Sequence of chain 1.B:
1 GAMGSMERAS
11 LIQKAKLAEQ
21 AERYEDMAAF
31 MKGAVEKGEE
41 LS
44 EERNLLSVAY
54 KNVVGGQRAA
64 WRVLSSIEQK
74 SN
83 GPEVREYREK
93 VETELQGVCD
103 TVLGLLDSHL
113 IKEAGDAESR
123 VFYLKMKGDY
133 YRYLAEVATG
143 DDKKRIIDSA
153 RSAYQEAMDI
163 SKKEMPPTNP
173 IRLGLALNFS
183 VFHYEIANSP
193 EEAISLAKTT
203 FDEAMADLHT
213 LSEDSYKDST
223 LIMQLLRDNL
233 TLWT

The protein below binds the small molecule below.
Small molecule (SMILES): CC(C)C[C@H](NC(=O)[C@@H]1CCCN1C(=O)[C@H](CC1=c2ccccc2=NC1)NC(=O)[C@@H](NC(=O)[C@H](CS)NC(=O)[C@H](CO)NC(=O)[C@@H](N)CCCN=C(N)N)[C@@H](C)OP(=O)(O)O)C(=O)N1CCC[C@H]1C=O

Binding-site contacts:
Ligand atom CG2 contacts residue ASN180 of chain 1.B at 3.6 Å.
Ligand atom CH2 contacts residue ASP220 of chain 1.B at 3.9 Å.
Ligand atom O3P contacts residue ARG61 of chain 1.B at 2.8 Å (salt-bridge).
Ligand atom CZ2 contacts residue ASP220 of chain 1.B at 3.5 Å.
Ligand atom O contacts residue VAL183 of chain 1.B at 3.8 Å.
Ligand atom N contacts residue LEU179 of chain 1.B at 3.8 Å.
Ligand atom OG contacts residue GLU187 of chain 1.B at 3.0 Å (salt-bridge).
Ligand atom O2P contacts residue LYS54 of chain 1.B at 2.7 Å (salt-bridge).
Ligand atom C contacts residue LYS127 of chain 1.B at 3.8 Å.
Ligand atom O2P contacts residue ARG61 of chain 1.B at 2.9 Å (salt-bridge).
Ligand atom O1P contacts residue TYR135 of chain 1.B at 2.8 Å (h-bond).
Ligand atom N contacts residue ASN180 of chain 1.B at 2.9 Å (h-bond).
Ligand atom CB contacts residue ASN180 of chain 1.B at 3.2 Å.
Ligand atom N contacts residue GLU187 of chain 1.B at 3.6 Å.
Ligand atom CD2 contacts residue LEU227 of chain 1.B at 3.8 Å (hydrophobic).
Ligand atom P contacts residue ARG134 of chain 1.B at 3.8 Å.
Ligand atom O1P contacts residue ARG134 of chain 1.B at 2.8 Å (salt-bridge).
Ligand atom CB contacts residue VAL183 of chain 1.B at 3.7 Å (hydrophobic).
Ligand atom CG2 contacts residue ARG134 of chain 1.B at 3.6 Å.
Ligand atom C contacts residue ASN180 of chain 1.B at 3.9 Å.
Ligand atom P contacts residue LYS54 of chain 1.B at 3.8 Å.
Ligand atom CA contacts residue ASN180 of chain 1.B at 3.3 Å.
Ligand atom O contacts residue LYS54 of chain 1.B at 3.6 Å (salt-bridge).
Ligand atom P contacts residue ARG61 of chain 1.B at 3.7 Å.
Ligand atom O3P contacts residue ARG134 of chain 1.B at 2.8 Å (salt-bridge).
Ligand atom O contacts residue LYS127 of chain 1.B at 2.8 Å (salt-bridge).
Ligand atom O contacts residue ASN180 of chain 1.B at 2.8 Å (h-bond).
Ligand atom O contacts residue LEU179 of chain 1.B at 3.7 Å.
Ligand atom C contacts residue ASN180 of chain 1.B at 3.6 Å.
Ligand atom CD contacts residue LYS127 of chain 1.B at 3.5 Å.
Ligand atom O1P contacts residue LYS54 of chain 1.B at 3.7 Å.
Ligand atom CB contacts residue LEU227 of chain 1.B at 3.8 Å (hydrophobic).
Ligand atom O contacts residue ASN231 of chain 1.B at 3.8 Å.
Ligand atom CD1 contacts residue ILE224 of chain 1.B at 3.8 Å (hydrophobic).
Ligand atom CE2 contacts residue ILE224 of chain 1.B at 3.9 Å (hydrophobic).
Ligand atom CB contacts residue ASN231 of chain 1.B at 3.8 Å.
Ligand atom N contacts residue GLU187 of chain 1.B at 3.3 Å (salt-bridge).
Ligand atom P contacts residue TYR135 of chain 1.B at 3.8 Å.
Ligand atom O2P contacts residue TYR135 of chain 1.B at 3.7 Å.
Ligand atom CD2 contacts residue ILE224 of chain 1.B at 3.8 Å (hydrophobic).